Binding-site contacts:
Ligand atom FE contacts residue CYS576 of chain 1.B at 3.9 Å.
Ligand atom N1 contacts residue THR532 of chain 1.B at 2.9 Å (h-bond).
Ligand atom C1 contacts residue CYS579 of chain 1.B at 2.9 Å (hydrophobic).
Ligand atom C1 contacts residue CYS79 of chain 1.B at 4.0 Å (hydrophobic).
Ligand atom N1 contacts residue CYS576 of chain 1.B at 3.9 Å.
Ligand atom C2 contacts residue NI1 of chain 1.Q at 3.8 Å.
Ligand atom N2 contacts residue ARG509 of chain 1.B at 3.0 Å (salt-bridge).
Ligand atom C1 contacts residue NI1 of chain 1.Q at 3.6 Å.
Ligand atom C3 contacts residue NI1 of chain 1.Q at 4.0 Å.
Ligand atom O3 contacts residue CYS579 of chain 1.B at 3.4 Å (h-bond).
Ligand atom N2 contacts residue ALA507 of chain 1.B at 3.3 Å.
Ligand atom C3 contacts residue ALA507 of chain 1.B at 3.7 Å (hydrophobic).
Ligand atom C1 contacts residue ARG509 of chain 1.B at 3.6 Å.
Ligand atom C2 contacts residue CYS79 of chain 1.B at 3.0 Å (hydrophobic).
Ligand atom N2 contacts residue PRO508 of chain 1.B at 3.2 Å (h-bond).
Ligand atom O3 contacts residue PRO531 of chain 1.B at 3.7 Å.
Ligand atom O3 contacts residue ALA507 of chain 1.B at 3.4 Å.
Ligand atom FE contacts residue NI1 of chain 1.Q at 2.5 Å.
Ligand atom C1 contacts residue CYS576 of chain 1.B at 3.8 Å (hydrophobic).
Ligand atom C2 contacts residue ALA507 of chain 1.B at 3.6 Å (hydrophobic).
Ligand atom O3 contacts residue VAL530 of chain 1.B at 3.4 Å.
Ligand atom C3 contacts residue VAL530 of chain 1.B at 3.5 Å (hydrophobic).
Ligand atom N1 contacts residue ARG509 of chain 1.B at 3.7 Å.
Ligand atom FE contacts residue CYS579 of chain 1.B at 2.2 Å.
Ligand atom N1 contacts residue PRO531 of chain 1.B at 3.4 Å.
Ligand atom N1 contacts residue VAL530 of chain 1.B at 3.6 Å.
Ligand atom C3 contacts residue CYS579 of chain 1.B at 2.6 Å (hydrophobic).
Ligand atom C2 contacts residue ARG509 of chain 1.B at 3.4 Å.
Ligand atom O3 contacts residue LEU512 of chain 1.B at 3.4 Å.
Ligand atom C3 contacts residue HIS83 of chain 1.B at 3.5 Å.
Ligand atom FE contacts residue CYS79 of chain 1.B at 2.2 Å.
Ligand atom O3 contacts residue VAL82 of chain 1.B at 3.5 Å.
Ligand atom C3 contacts residue CYS79 of chain 1.B at 3.0 Å (hydrophobic).
Ligand atom N1 contacts residue CYS579 of chain 1.B at 3.5 Å.
Ligand atom O3 contacts residue HIS83 of chain 1.B at 3.3 Å (h-bond).
Ligand atom C3 contacts residue VAL82 of chain 1.B at 3.8 Å (hydrophobic).
Ligand atom C1 contacts residue VAL530 of chain 1.B at 3.6 Å (hydrophobic).
Ligand atom O3 contacts residue CYS79 of chain 1.B at 3.8 Å.
Ligand atom C1 contacts residue THR532 of chain 1.B at 3.9 Å.
Ligand atom N2 contacts residue CYS79 of chain 1.B at 3.4 Å.

A small-molecule ligand and the protein it binds are described below.
Small molecule (SMILES): N#C[Fe](=C=O)C#N

Sequence of chain 1.B:
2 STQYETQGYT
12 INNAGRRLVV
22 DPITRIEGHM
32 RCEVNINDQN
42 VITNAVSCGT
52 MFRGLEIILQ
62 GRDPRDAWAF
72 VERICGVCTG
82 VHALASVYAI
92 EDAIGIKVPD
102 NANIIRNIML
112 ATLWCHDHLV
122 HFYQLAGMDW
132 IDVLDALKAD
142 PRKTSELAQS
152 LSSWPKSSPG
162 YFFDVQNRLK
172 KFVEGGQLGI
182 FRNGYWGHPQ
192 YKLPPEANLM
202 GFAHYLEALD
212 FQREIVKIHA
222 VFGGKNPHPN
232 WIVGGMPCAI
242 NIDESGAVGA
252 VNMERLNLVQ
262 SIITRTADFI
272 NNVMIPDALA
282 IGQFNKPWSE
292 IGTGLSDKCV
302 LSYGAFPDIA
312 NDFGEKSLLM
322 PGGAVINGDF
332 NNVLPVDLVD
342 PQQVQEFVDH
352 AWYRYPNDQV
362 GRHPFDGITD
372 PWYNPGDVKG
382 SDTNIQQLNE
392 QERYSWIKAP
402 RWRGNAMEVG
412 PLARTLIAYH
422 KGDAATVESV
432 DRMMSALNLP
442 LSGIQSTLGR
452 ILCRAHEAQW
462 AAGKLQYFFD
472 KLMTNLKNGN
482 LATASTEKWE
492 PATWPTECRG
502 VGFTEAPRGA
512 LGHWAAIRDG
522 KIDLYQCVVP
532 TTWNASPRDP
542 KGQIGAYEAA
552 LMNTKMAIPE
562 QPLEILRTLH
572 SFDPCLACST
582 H